The protein below binds the small molecule below.
Small molecule (SMILES): CC(=O)N[C@@H]1[C@@H](O)[C@H](O)[C@@H](CO)O[C@H]1O

Sequence of chain 4.B:
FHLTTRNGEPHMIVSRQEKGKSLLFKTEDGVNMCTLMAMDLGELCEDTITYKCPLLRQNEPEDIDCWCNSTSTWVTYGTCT

Binding-site contacts:
Ligand atom O4 contacts residue NAG1 of chain 4.R at 3.0 Å.
Ligand atom C2 contacts residue VAL31 of chain 4.B at 4.0 Å (hydrophobic).
Ligand atom O3 contacts residue VAL31 of chain 4.B at 3.6 Å.
Ligand atom C3 contacts residue NAG1 of chain 4.R at 3.7 Å.
Ligand atom C6 contacts residue LEU24 of chain 4.B at 4.5 Å (hydrophobic).
Ligand atom C1 contacts residue VAL31 of chain 4.B at 4.3 Å (hydrophobic).
Ligand atom C8 contacts residue ASN69 of chain 4.B at 3.4 Å.
Ligand atom O5 contacts residue MET33 of chain 4.B at 4.2 Å.
Ligand atom C4 contacts residue VAL31 of chain 4.B at 3.8 Å (hydrophobic).
Ligand atom O1 contacts residue MET33 of chain 4.B at 3.9 Å.
Ligand atom C5 contacts residue VAL31 of chain 4.B at 4.2 Å (hydrophobic).
Ligand atom O1 contacts residue SER70 of chain 4.B at 4.2 Å.
Ligand atom O1 contacts residue VAL31 of chain 4.B at 3.4 Å (h-bond).
Ligand atom C2 contacts residue ASN69 of chain 4.B at 4.2 Å.
Ligand atom O6 contacts residue NAG1 of chain 4.R at 3.0 Å.
Ligand atom C8 contacts residue ARG57 of chain 4.B at 4.2 Å.
Ligand atom C3 contacts residue VAL31 of chain 4.B at 3.0 Å (hydrophobic).
Ligand atom C1 contacts residue ASN69 of chain 4.B at 2.7 Å.
Ligand atom C6 contacts residue ASN69 of chain 4.B at 4.4 Å.
Ligand atom C7 contacts residue SER70 of chain 4.B at 4.4 Å.
Ligand atom C5 contacts residue ASN69 of chain 4.B at 3.7 Å.
Ligand atom O1 contacts residue ASN69 of chain 4.B at 2.1 Å (h-bond).
Ligand atom C8 contacts residue SER70 of chain 4.B at 3.7 Å.
Ligand atom C7 contacts residue ASN69 of chain 4.B at 3.8 Å.
Ligand atom N2 contacts residue VAL31 of chain 4.B at 4.0 Å.
Ligand atom C5 contacts residue NAG1 of chain 4.R at 4.3 Å.
Ligand atom C4 contacts residue NAG1 of chain 4.R at 3.2 Å.
Ligand atom C6 contacts residue MET33 of chain 4.B at 3.5 Å (hydrophobic).
Ligand atom O7 contacts residue ASN69 of chain 4.B at 3.8 Å.
Ligand atom C6 contacts residue NAG1 of chain 4.R at 4.3 Å.
Ligand atom C5 contacts residue MET33 of chain 4.B at 3.7 Å (hydrophobic).
Ligand atom O3 contacts residue NAG1 of chain 4.R at 2.6 Å (h-bond).
Ligand atom N2 contacts residue ASN69 of chain 4.B at 4.3 Å.
Ligand atom O4 contacts residue VAL31 of chain 4.B at 3.3 Å.
Ligand atom O5 contacts residue ASN69 of chain 4.B at 2.8 Å (h-bond).